Binding-site contacts:
Ligand atom C5 contacts residue TRP540 of chain 1.A at 3.7 Å (hydrophobic).
Ligand atom O6B contacts residue ARG318 of chain 1.A at 3.0 Å (salt-bridge).
Ligand atom O5 contacts residue PHE320 of chain 1.A at 3.2 Å.
Ligand atom O4 contacts residue ASN201 of chain 1.A at 3.0 Å (h-bond).
Ligand atom O3 contacts residue ARG335 of chain 1.A at 2.9 Å (salt-bridge).
Ligand atom C3 contacts residue ARG159 of chain 1.A at 3.2 Å.
Ligand atom C7 contacts residue VAL200 of chain 1.A at 3.6 Å (hydrophobic).
Ligand atom O4 contacts residue ARG159 of chain 1.A at 3.3 Å (salt-bridge).
Ligand atom O3 contacts residue PHE320 of chain 1.A at 3.5 Å.
Ligand atom O6B contacts residue LYS281 of chain 1.A at 2.7 Å (salt-bridge).
Ligand atom C6 contacts residue PHE320 of chain 1.A at 3.6 Å (hydrophobic).
Ligand atom O4 contacts residue TRP540 of chain 1.A at 3.7 Å.
Ligand atom O6A contacts residue PHE320 of chain 1.A at 3.6 Å.
Ligand atom O3 contacts residue ARG159 of chain 1.A at 2.9 Å (salt-bridge).
Ligand atom O5 contacts residue TYR535 of chain 1.A at 3.6 Å.
Ligand atom O4 contacts residue GLU158 of chain 1.A at 3.6 Å.
Ligand atom O3 contacts residue GLY525 of chain 1.A at 3.5 Å (h-bond).
Ligand atom C7 contacts residue ASN201 of chain 1.A at 2.9 Å.
Ligand atom O4 contacts residue ARG335 of chain 1.A at 2.9 Å (salt-bridge).
Ligand atom O2 contacts residue HIS527 of chain 1.A at 3.5 Å.
Ligand atom C2 contacts residue ASP364 of chain 1.A at 3.5 Å.
Ligand atom C3 contacts residue ASP364 of chain 1.A at 3.4 Å.
Ligand atom O2 contacts residue GLU392 of chain 1.A at 2.6 Å (salt-bridge).
Ligand atom O4 contacts residue LYS281 of chain 1.A at 3.6 Å (salt-bridge).
Ligand atom O3 contacts residue ARG159 of chain 1.A at 2.9 Å (salt-bridge).
Ligand atom O5 contacts residue HIS527 of chain 1.A at 3.3 Å.
Ligand atom O3 contacts residue TYR322 of chain 1.A at 3.7 Å.
Ligand atom C1 contacts residue ASP364 of chain 1.A at 3.5 Å.
Ligand atom O4 contacts residue TRP520 of chain 1.A at 3.5 Å.
Ligand atom O3 contacts residue GLU158 of chain 1.A at 2.9 Å (salt-bridge).
Ligand atom O3 contacts residue ASP364 of chain 1.A at 2.5 Å (salt-bridge).
Ligand atom C2 contacts residue GLU392 of chain 1.A at 3.5 Å.
Ligand atom C3 contacts residue TYR322 of chain 1.A at 3.6 Å (hydrophobic).
Ligand atom O2 contacts residue ARG159 of chain 1.A at 3.0 Å (salt-bridge).
Ligand atom O6A contacts residue ARG318 of chain 1.A at 2.7 Å (salt-bridge).
Ligand atom C7 contacts residue GLU158 of chain 1.A at 3.4 Å.
Ligand atom O5 contacts residue LYS359 of chain 1.A at 3.6 Å.
Ligand atom C6 contacts residue ARG318 of chain 1.A at 3.5 Å.
Ligand atom C3 contacts residue GLU158 of chain 1.A at 3.5 Å.
Ligand atom O6A contacts residue LYS359 of chain 1.A at 2.6 Å (salt-bridge).

The protein below binds the small molecule below.
Small molecule (SMILES): CO[C@H]1[C@H](O)[C@@H](O)[C@@H](O[C@H]2[C@H](O[C@@H]3CO[C@@H](O)[C@H](O)[C@H]3O)OC[C@@H](O)[C@@H]2O)O[C@@H]1C(=O)O

Sequence of chain 1.A:
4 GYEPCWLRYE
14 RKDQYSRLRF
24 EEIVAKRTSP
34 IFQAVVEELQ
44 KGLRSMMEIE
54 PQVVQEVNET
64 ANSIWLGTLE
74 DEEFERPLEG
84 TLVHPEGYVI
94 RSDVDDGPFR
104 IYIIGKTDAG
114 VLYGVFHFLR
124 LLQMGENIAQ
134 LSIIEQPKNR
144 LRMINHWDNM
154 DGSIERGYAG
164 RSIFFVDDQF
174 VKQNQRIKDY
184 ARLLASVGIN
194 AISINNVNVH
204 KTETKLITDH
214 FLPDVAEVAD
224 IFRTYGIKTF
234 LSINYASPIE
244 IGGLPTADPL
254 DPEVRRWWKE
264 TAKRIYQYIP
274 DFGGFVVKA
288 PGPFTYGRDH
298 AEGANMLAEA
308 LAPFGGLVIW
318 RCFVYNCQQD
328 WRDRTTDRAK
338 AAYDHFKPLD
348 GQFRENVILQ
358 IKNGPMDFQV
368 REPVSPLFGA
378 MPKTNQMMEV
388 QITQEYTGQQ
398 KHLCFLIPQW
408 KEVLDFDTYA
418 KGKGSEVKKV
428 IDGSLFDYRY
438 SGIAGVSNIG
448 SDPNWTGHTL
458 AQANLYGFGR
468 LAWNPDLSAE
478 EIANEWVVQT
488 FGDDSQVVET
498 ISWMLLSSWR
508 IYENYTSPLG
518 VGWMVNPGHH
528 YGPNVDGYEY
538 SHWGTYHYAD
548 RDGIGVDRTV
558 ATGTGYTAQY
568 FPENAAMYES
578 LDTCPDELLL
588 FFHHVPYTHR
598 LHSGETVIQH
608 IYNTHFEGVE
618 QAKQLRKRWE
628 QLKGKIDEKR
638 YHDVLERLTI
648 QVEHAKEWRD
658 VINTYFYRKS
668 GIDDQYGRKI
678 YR